Binding-site contacts:
Ligand atom CB contacts residue THR256 of chain 1.F at 3.4 Å.
Ligand atom C contacts residue THR256 of chain 1.F at 4.3 Å.
Ligand atom N contacts residue THR256 of chain 1.F at 2.1 Å.
Ligand atom CB contacts residue PHE255 of chain 1.F at 4.5 Å (hydrophobic).
Ligand atom CG contacts residue THR256 of chain 1.F at 4.3 Å.
Ligand atom CD1 contacts residue THR256 of chain 1.F at 4.1 Å.
Ligand atom CD1 contacts residue PHE255 of chain 1.F at 4.4 Å (hydrophobic).
Ligand atom CA contacts residue THR256 of chain 1.F at 2.9 Å.
Ligand atom N contacts residue PHE255 of chain 1.F at 4.0 Å.

This small molecule binds to this protein.
Small molecule (SMILES): N[C@@H](Cc1ccccc1)C(=O)O

Sequence of chain 1.F:
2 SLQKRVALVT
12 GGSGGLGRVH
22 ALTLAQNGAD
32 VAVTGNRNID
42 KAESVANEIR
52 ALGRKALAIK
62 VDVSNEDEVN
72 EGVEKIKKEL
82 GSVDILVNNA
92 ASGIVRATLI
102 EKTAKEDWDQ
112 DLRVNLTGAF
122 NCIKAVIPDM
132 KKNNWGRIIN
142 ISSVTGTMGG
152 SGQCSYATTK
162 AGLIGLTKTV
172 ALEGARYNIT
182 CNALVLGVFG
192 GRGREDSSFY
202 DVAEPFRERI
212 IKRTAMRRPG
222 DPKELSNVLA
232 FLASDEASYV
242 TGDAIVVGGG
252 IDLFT